The small molecule below binds the protein below.
Small molecule (SMILES): CC(=O)N[C@H]1[C@H](O[C@H]2[C@H](O)[C@@H](NC(C)=O)CO[C@@H]2CO)O[C@H](CO)[C@@H](O)[C@@H]1O

Binding-site contacts:
Ligand atom O7 contacts residue ASN301 of chain 1.D at 4.0 Å.
Ligand atom C1 contacts residue ASN265 of chain 1.D at 1.4 Å.
Ligand atom C7 contacts residue ASN265 of chain 1.D at 3.1 Å.
Ligand atom C8 contacts residue ASN265 of chain 1.D at 4.4 Å.
Ligand atom N2 contacts residue ASN265 of chain 1.D at 3.0 Å (h-bond).
Ligand atom C2 contacts residue GLN263 of chain 1.D at 4.3 Å.
Ligand atom O7 contacts residue SER381 of chain 1.D at 4.0 Å.
Ligand atom C2 contacts residue ASN265 of chain 1.D at 2.5 Å.
Ligand atom C1 contacts residue ARG412 of chain 1.D at 3.5 Å.
Ligand atom C6 contacts residue GLN263 of chain 1.D at 4.4 Å.
Ligand atom C3 contacts residue GLN263 of chain 1.D at 3.8 Å.
Ligand atom C8 contacts residue VAL302 of chain 1.D at 4.0 Å (hydrophobic).
Ligand atom O5 contacts residue ASN265 of chain 1.D at 2.4 Å (h-bond).
Ligand atom O6 contacts residue ARG412 of chain 1.D at 2.7 Å (salt-bridge).
Ligand atom O5 contacts residue VAL414 of chain 1.D at 4.4 Å.
Ligand atom C7 contacts residue SER381 of chain 1.D at 4.3 Å.
Ligand atom C8 contacts residue SER303 of chain 1.D at 3.6 Å.
Ligand atom O7 contacts residue GLN263 of chain 1.D at 4.0 Å.
Ligand atom O7 contacts residue ASN265 of chain 1.D at 2.9 Å (h-bond).
Ligand atom O5 contacts residue GLN263 of chain 1.D at 3.9 Å.
Ligand atom O5 contacts residue ARG412 of chain 1.D at 2.6 Å (salt-bridge).
Ligand atom O4 contacts residue GLN263 of chain 1.D at 4.1 Å.
Ligand atom C5 contacts residue GLN263 of chain 1.D at 3.4 Å.
Ligand atom C1 contacts residue GLN263 of chain 1.D at 3.7 Å.
Ligand atom C4 contacts residue GLN263 of chain 1.D at 4.0 Å.
Ligand atom C5 contacts residue ASN265 of chain 1.D at 3.6 Å.
Ligand atom C3 contacts residue ASN265 of chain 1.D at 3.8 Å.
Ligand atom C4 contacts residue ASN265 of chain 1.D at 4.2 Å.
Ligand atom C5 contacts residue ARG412 of chain 1.D at 3.7 Å.
Ligand atom C6 contacts residue ARG412 of chain 1.D at 3.5 Å.
Ligand atom C8 contacts residue SER381 of chain 1.D at 3.9 Å.

Sequence of chain 1.D:
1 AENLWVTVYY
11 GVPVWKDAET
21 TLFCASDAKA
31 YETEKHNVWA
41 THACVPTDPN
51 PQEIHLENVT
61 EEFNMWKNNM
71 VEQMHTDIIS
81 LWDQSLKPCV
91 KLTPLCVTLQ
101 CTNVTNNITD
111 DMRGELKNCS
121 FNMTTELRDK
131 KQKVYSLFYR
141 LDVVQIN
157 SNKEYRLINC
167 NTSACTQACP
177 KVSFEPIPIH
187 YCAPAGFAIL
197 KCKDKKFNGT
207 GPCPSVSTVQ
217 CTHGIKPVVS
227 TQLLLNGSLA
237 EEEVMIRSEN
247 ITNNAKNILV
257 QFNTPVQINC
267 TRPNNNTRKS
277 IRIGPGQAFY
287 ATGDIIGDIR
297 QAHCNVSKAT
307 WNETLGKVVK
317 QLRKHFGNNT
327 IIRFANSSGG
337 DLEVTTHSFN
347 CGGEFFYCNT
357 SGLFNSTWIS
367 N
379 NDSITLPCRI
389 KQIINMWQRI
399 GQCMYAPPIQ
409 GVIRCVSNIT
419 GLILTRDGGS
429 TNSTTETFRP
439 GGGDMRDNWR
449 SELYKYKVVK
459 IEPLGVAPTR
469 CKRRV